Binding-site contacts:
Ligand atom CZ contacts residue GLU19 of chain 1.C at 3.6 Å.
Ligand atom NH1 contacts residue ILE20 of chain 1.C at 3.4 Å.
Ligand atom O contacts residue HIS21 of chain 1.C at 2.7 Å (h-bond).
Ligand atom O contacts residue ILE20 of chain 1.C at 3.7 Å.
Ligand atom CD1 contacts residue ARG40 of chain 1.C at 3.2 Å.
Ligand atom O contacts residue PHE22 of chain 1.C at 3.0 Å.
Ligand atom CG contacts residue VAL24 of chain 1.C at 3.7 Å (hydrophobic).
Ligand atom O3P contacts residue LYS32 of chain 1.C at 2.4 Å (salt-bridge).
Ligand atom O contacts residue LYS32 of chain 1.C at 3.4 Å.
Ligand atom NH2 contacts residue SER18 of chain 1.C at 3.7 Å.
Ligand atom CB contacts residue THR28 of chain 1.C at 3.6 Å.
Ligand atom OE2 contacts residue HIS21 of chain 1.C at 3.7 Å.
Ligand atom N contacts residue LYS25 of chain 1.C at 3.6 Å (salt-bridge).
Ligand atom O contacts residue ALY23 of chain 1.C at 2.7 Å (h-bond).
Ligand atom NH2 contacts residue GLU19 of chain 1.C at 3.1 Å (salt-bridge).
Ligand atom OD2 contacts residue THR28 of chain 1.C at 3.3 Å (h-bond).
Ligand atom N contacts residue HIS21 of chain 1.C at 2.8 Å (h-bond).
Ligand atom CB contacts residue LYS25 of chain 1.C at 3.1 Å.
Ligand atom CA contacts residue ALY23 of chain 1.C at 3.7 Å.
Ligand atom CD1 contacts residue LEU33 of chain 1.C at 3.4 Å (hydrophobic).
Ligand atom NE contacts residue GLU19 of chain 1.C at 3.5 Å (salt-bridge).
Ligand atom CG contacts residue THR28 of chain 1.C at 3.1 Å.
Ligand atom C contacts residue ALY23 of chain 1.C at 3.8 Å.
Ligand atom N contacts residue ALY23 of chain 1.C at 3.0 Å (h-bond).
Ligand atom CZ contacts residue ILE20 of chain 1.C at 3.4 Å (hydrophobic).
Ligand atom CB contacts residue VAL24 of chain 1.C at 3.5 Å (hydrophobic).
Ligand atom OD1 contacts residue THR28 of chain 1.C at 3.2 Å (h-bond).
Ligand atom OE2 contacts residue LYS9 of chain 1.C at 3.7 Å.
Ligand atom CD1 contacts residue LYS9 of chain 1.C at 3.3 Å.
Ligand atom C contacts residue HIS21 of chain 1.C at 3.5 Å.
Ligand atom C contacts residue ALY23 of chain 1.C at 3.8 Å.
Ligand atom CG1 contacts residue HIS21 of chain 1.C at 3.8 Å.
Ligand atom CB contacts residue PHE22 of chain 1.C at 3.6 Å (hydrophobic).
Ligand atom O contacts residue HIS21 of chain 1.C at 3.8 Å.
Ligand atom OD2 contacts residue THR27 of chain 1.C at 3.3 Å (h-bond).
Ligand atom CD1 contacts residue VAL24 of chain 1.C at 3.4 Å (hydrophobic).
Ligand atom CA contacts residue HIS21 of chain 1.C at 3.4 Å.
Ligand atom CG2 contacts residue PHE22 of chain 1.C at 3.8 Å (hydrophobic).
Ligand atom CD1 contacts residue ILE20 of chain 1.C at 3.8 Å (hydrophobic).
Ligand atom NH2 contacts residue ILE20 of chain 1.C at 3.6 Å.

A small-molecule ligand and the protein it binds are described below.
Small molecule (SMILES): CC[C@H](C)[C@H](NC(=O)[C@H](CCCNC(N)=[NH2+])NC(=O)[C@H](CCC(=O)O)NC(=O)[C@H](CCC(=O)O)NC(=O)[C@H](C)N)C(=O)N[C@H](C(=O)N[C@H](C(=O)N[C@@H](CC(C)C)C(=O)N[C@@H](COP(=O)(O)O)C(=O)N[C@H](C=O)CC(=O)O)C(C)C)[C@@H](C)CC

Sequence of chain 1.C:
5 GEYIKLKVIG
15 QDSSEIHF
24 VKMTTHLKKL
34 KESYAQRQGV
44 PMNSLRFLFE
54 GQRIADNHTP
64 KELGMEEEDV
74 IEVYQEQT